This small molecule binds to this protein.
Small molecule (SMILES): CC(=O)N[C@H]1[C@H](O[C@H]2[C@H](O)[C@@H](NC(C)=O)CO[C@@H]2CO)O[C@H](CO)[C@@H](O)[C@@H]1O

Binding-site contacts:
Ligand atom C2 contacts residue ASN363 of chain 1.A at 2.5 Å.
Ligand atom C8 contacts residue ASN363 of chain 1.A at 3.5 Å.
Ligand atom C7 contacts residue ASN352 of chain 1.A at 4.1 Å.
Ligand atom C3 contacts residue ASN363 of chain 1.A at 3.8 Å.
Ligand atom O7 contacts residue ARG345 of chain 1.A at 3.4 Å.
Ligand atom O5 contacts residue GLN354 of chain 1.A at 3.4 Å (h-bond).
Ligand atom O7 contacts residue ASN352 of chain 1.A at 3.6 Å.
Ligand atom N2 contacts residue ASN363 of chain 1.A at 2.7 Å (h-bond).
Ligand atom C6 contacts residue ARG345 of chain 1.A at 3.5 Å.
Ligand atom C7 contacts residue ARG345 of chain 1.A at 4.1 Å.
Ligand atom O7 contacts residue ASN363 of chain 1.A at 3.5 Å (h-bond).
Ligand atom C5 contacts residue ARG345 of chain 1.A at 3.4 Å.
Ligand atom C5 contacts residue ASN363 of chain 1.A at 3.6 Å.
Ligand atom O6 contacts residue ARG345 of chain 1.A at 2.9 Å (salt-bridge).
Ligand atom O5 contacts residue ASN363 of chain 1.A at 2.3 Å (h-bond).
Ligand atom C7 contacts residue ASN363 of chain 1.A at 3.0 Å.
Ligand atom O5 contacts residue ARG345 of chain 1.A at 3.0 Å (salt-bridge).
Ligand atom O3 contacts residue ASN363 of chain 1.A at 4.4 Å.
Ligand atom O5 contacts residue ASN352 of chain 1.A at 4.2 Å.
Ligand atom C8 contacts residue ARG345 of chain 1.A at 4.4 Å.
Ligand atom C1 contacts residue ASN352 of chain 1.A at 3.5 Å.
Ligand atom C1 contacts residue ARG345 of chain 1.A at 3.8 Å.
Ligand atom C1 contacts residue GLN354 of chain 1.A at 3.6 Å.
Ligand atom C4 contacts residue ASN363 of chain 1.A at 4.2 Å.
Ligand atom C1 contacts residue ASN363 of chain 1.A at 1.4 Å.
Ligand atom O6 contacts residue GLN354 of chain 1.A at 4.3 Å.

Sequence of chain 1.A:
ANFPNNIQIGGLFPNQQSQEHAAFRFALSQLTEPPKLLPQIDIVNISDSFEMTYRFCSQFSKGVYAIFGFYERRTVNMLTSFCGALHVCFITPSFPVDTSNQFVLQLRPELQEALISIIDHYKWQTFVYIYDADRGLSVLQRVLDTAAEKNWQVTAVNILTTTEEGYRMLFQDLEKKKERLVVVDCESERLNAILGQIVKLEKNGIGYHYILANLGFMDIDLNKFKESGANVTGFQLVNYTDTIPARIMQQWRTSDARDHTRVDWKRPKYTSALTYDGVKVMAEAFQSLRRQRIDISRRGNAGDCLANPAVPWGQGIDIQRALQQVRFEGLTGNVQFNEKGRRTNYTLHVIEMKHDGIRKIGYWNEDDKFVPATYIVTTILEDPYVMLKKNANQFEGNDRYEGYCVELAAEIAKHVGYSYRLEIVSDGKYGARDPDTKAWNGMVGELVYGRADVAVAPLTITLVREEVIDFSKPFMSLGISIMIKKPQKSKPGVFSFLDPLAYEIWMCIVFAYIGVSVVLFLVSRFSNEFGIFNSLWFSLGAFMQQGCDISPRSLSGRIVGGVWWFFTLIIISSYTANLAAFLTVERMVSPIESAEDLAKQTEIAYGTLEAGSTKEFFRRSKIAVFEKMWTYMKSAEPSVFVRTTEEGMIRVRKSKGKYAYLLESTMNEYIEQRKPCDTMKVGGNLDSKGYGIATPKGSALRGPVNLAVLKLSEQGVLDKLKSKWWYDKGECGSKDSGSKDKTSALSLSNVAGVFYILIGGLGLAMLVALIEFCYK